Sequence of chain 1.A:
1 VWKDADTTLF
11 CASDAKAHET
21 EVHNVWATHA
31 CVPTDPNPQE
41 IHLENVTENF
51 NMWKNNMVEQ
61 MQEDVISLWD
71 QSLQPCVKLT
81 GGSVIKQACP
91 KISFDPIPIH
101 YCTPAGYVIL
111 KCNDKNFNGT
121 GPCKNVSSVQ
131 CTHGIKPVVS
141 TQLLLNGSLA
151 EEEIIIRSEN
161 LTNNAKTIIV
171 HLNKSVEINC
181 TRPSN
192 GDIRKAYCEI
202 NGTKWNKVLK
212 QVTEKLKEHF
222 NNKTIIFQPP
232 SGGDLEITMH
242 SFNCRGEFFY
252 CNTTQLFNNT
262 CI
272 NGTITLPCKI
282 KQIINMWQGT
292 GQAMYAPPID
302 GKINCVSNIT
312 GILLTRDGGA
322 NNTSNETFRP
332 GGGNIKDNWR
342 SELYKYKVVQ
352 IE

Binding-site contacts:
Ligand atom C1 contacts residue CYS262 of chain 1.A at 4.2 Å (hydrophobic).
Ligand atom O7 contacts residue THR255 of chain 1.A at 3.3 Å.
Ligand atom C1 contacts residue THR261 of chain 1.A at 4.4 Å.
Ligand atom O5 contacts residue ASN259 of chain 1.A at 2.4 Å (h-bond).
Ligand atom C1 contacts residue ASN259 of chain 1.A at 1.4 Å.
Ligand atom O5 contacts residue THR261 of chain 1.A at 4.1 Å.
Ligand atom C5 contacts residue ASN259 of chain 1.A at 3.6 Å.
Ligand atom C7 contacts residue GLN256 of chain 1.A at 4.0 Å.
Ligand atom C2 contacts residue ASN259 of chain 1.A at 2.3 Å.
Ligand atom C7 contacts residue THR255 of chain 1.A at 4.5 Å.
Ligand atom O7 contacts residue ASN259 of chain 1.A at 4.3 Å.
Ligand atom N2 contacts residue ASN259 of chain 1.A at 2.8 Å (h-bond).
Ligand atom O7 contacts residue GLN256 of chain 1.A at 3.8 Å.
Ligand atom O5 contacts residue CYS262 of chain 1.A at 3.5 Å (h-bond).
Ligand atom C7 contacts residue ASN259 of chain 1.A at 3.5 Å.
Ligand atom C3 contacts residue ASN259 of chain 1.A at 3.7 Å.
Ligand atom C6 contacts residue THR261 of chain 1.A at 4.3 Å.
Ligand atom C8 contacts residue GLN256 of chain 1.A at 3.5 Å.
Ligand atom C4 contacts residue ASN259 of chain 1.A at 4.2 Å.
Ligand atom C5 contacts residue THR261 of chain 1.A at 4.3 Å.
Ligand atom C8 contacts residue ASN259 of chain 1.A at 4.0 Å.

A protein and the small-molecule ligand that binds it are described below.
Small molecule (SMILES): CC(=O)N[C@@H]1[C@@H](O)[C@H](O)[C@@H](CO)O[C@H]1O